Binding-site contacts:
Ligand atom O1 contacts residue LEU54 of chain 3.B at 3.2 Å.
Ligand atom O3 contacts residue SER24 of chain 1.B at 4.4 Å.
Ligand atom C3 contacts residue TYR26 of chain 1.A at 3.4 Å (hydrophobic).
Ligand atom C1 contacts residue GLN51 of chain 3.B at 3.2 Å.
Ligand atom C3 contacts residue LEU22 of chain 1.B at 3.6 Å (hydrophobic).
Ligand atom O1 contacts residue GLN51 of chain 3.B at 2.0 Å (h-bond).
Ligand atom O3 contacts residue SER23 of chain 1.B at 3.3 Å (h-bond).
Ligand atom C3 contacts residue SER24 of chain 1.A at 4.0 Å.
Ligand atom O2 contacts residue PRO47 of chain 1.B at 3.3 Å.
Ligand atom O2 contacts residue SER23 of chain 1.B at 3.7 Å.
Ligand atom C2 contacts residue TYR26 of chain 1.A at 4.0 Å (hydrophobic).
Ligand atom C3 contacts residue SER23 of chain 1.B at 3.5 Å.
Ligand atom O2 contacts residue TYR26 of chain 1.A at 4.0 Å.
Ligand atom C1 contacts residue TYR26 of chain 1.A at 3.6 Å (hydrophobic).
Ligand atom O2 contacts residue LEU54 of chain 3.B at 3.8 Å.
Ligand atom C1 contacts residue SER25 of chain 1.A at 4.3 Å.
Ligand atom O3 contacts residue LEU22 of chain 1.B at 4.2 Å.
Ligand atom C2 contacts residue SER23 of chain 1.B at 4.2 Å.
Ligand atom C1 contacts residue LEU54 of chain 3.B at 3.9 Å (hydrophobic).
Ligand atom O3 contacts residue SER24 of chain 1.A at 3.8 Å.
Ligand atom O1 contacts residue THR55 of chain 3.B at 3.8 Å.
Ligand atom O2 contacts residue GLN51 of chain 3.B at 3.7 Å.
Ligand atom C2 contacts residue GLN51 of chain 3.B at 3.6 Å.
Ligand atom O3 contacts residue TYR26 of chain 1.A at 4.4 Å.

The small molecule below binds the protein below.
Small molecule (SMILES): O=C[C@H](O)CO

Sequence of chain 1.B:
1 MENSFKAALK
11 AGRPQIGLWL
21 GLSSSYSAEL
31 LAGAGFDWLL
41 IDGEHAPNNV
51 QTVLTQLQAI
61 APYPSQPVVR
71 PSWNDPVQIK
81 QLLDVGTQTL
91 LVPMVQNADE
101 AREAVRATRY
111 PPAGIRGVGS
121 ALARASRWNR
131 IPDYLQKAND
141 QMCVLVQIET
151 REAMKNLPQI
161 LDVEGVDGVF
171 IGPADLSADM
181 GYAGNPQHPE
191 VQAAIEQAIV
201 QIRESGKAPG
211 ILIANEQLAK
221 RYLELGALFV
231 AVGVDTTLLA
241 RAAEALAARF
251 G

Sequence of chain 1.A:
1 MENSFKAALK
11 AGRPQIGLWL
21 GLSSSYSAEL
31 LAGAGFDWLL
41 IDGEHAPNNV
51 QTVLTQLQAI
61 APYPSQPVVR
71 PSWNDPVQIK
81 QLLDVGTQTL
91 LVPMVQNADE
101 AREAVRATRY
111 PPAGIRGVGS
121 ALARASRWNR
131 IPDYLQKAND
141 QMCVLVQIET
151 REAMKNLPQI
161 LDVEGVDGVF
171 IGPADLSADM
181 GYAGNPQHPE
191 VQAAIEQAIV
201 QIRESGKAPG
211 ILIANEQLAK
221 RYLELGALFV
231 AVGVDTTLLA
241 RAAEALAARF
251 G

Sequence of chain 3.B:
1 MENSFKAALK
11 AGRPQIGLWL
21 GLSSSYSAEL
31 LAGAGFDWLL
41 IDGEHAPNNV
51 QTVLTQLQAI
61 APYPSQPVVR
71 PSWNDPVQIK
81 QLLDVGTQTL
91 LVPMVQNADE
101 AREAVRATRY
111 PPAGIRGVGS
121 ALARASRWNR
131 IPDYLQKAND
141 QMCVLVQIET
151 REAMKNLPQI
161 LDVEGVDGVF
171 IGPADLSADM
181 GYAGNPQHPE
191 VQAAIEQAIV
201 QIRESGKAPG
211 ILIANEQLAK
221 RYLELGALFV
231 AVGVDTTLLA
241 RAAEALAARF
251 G